Binding-site contacts:
Ligand atom C6 contacts residue TRP25 of chain 1.A at 3.7 Å (hydrophobic).
Ligand atom O4 contacts residue ASN21 of chain 1.A at 3.1 Å (h-bond).
Ligand atom C4' contacts residue MET53 of chain 1.A at 3.6 Å (hydrophobic).
Ligand atom C2' contacts residue GLY54 of chain 1.A at 3.9 Å.
Ligand atom C2 contacts residue TRP25 of chain 1.A at 3.4 Å (hydrophobic).
Ligand atom O2 contacts residue PHE7 of chain 1.A at 3.4 Å.
Ligand atom C1' contacts residue MET53 of chain 1.A at 3.6 Å (hydrophobic).
Ligand atom O2 contacts residue TRP25 of chain 1.A at 3.8 Å.
Ligand atom O5' contacts residue MET53 of chain 1.A at 3.4 Å (h-bond).
Ligand atom C6 contacts residue 1PE1 of chain 1.D at 3.6 Å.
Ligand atom O4' contacts residue MET53 of chain 1.A at 3.2 Å (h-bond).
Ligand atom C4 contacts residue TRP25 of chain 1.A at 3.4 Å (hydrophobic).
Ligand atom O2 contacts residue GLY54 of chain 1.A at 4.1 Å.
Ligand atom C7 contacts residue TRP25 of chain 1.A at 3.8 Å (hydrophobic).
Ligand atom C2' contacts residue TRP25 of chain 1.A at 3.5 Å (hydrophobic).
Ligand atom C1' contacts residue TRP25 of chain 1.A at 3.9 Å (hydrophobic).
Ligand atom OP1 contacts residue LYS55 of chain 1.A at 4.1 Å.
Ligand atom O2 contacts residue ALA45 of chain 1.A at 3.6 Å.
Ligand atom N1 contacts residue 1PE1 of chain 1.D at 3.3 Å (h-bond).
Ligand atom C5 contacts residue 1PE1 of chain 1.D at 4.1 Å.
Ligand atom C4 contacts residue ASN21 of chain 1.A at 4.0 Å.
Ligand atom C5' contacts residue MET53 of chain 1.A at 3.5 Å (hydrophobic).
Ligand atom C2' contacts residue MET53 of chain 1.A at 4.0 Å (hydrophobic).
Ligand atom C4 contacts residue 1PE1 of chain 1.D at 3.9 Å.
Ligand atom C5' contacts residue GLY54 of chain 1.A at 3.7 Å.
Ligand atom N3 contacts residue TRP25 of chain 1.A at 3.4 Å.
Ligand atom O4 contacts residue TRP25 of chain 1.A at 3.3 Å.
Ligand atom C5 contacts residue TRP25 of chain 1.A at 3.6 Å (hydrophobic).
Ligand atom C1' contacts residue 1PE1 of chain 1.D at 3.3 Å.
Ligand atom O3' contacts residue GLY54 of chain 1.A at 3.6 Å.
Ligand atom C4' contacts residue GLY54 of chain 1.A at 4.0 Å.
Ligand atom C2' contacts residue PHE7 of chain 1.A at 4.1 Å (hydrophobic).
Ligand atom N1 contacts residue TRP25 of chain 1.A at 3.5 Å.
Ligand atom O2 contacts residue 1PE1 of chain 1.D at 3.6 Å.
Ligand atom O3' contacts residue MET53 of chain 1.A at 3.5 Å (h-bond).
Ligand atom C2 contacts residue 1PE1 of chain 1.D at 3.5 Å.
Ligand atom C1' contacts residue GLY54 of chain 1.A at 3.9 Å.
Ligand atom N3 contacts residue 1PE1 of chain 1.D at 3.6 Å.
Ligand atom C3' contacts residue MET53 of chain 1.A at 4.2 Å (hydrophobic).
Ligand atom O4' contacts residue 1PE1 of chain 1.D at 3.2 Å (h-bond).

This protein binds this small molecule.
Small molecule (SMILES): Cc1cn([C@H]2C[C@H](OP(=O)(O)O)[C@@H](CO[P](=O)(O)O[C@H]3C[C@H](n4cc(C)c(=O)[nH]c4=O)O[C@@H]3COP(=O)=O)O2)c(=O)[nH]c1=O

Sequence of chain 1.A:
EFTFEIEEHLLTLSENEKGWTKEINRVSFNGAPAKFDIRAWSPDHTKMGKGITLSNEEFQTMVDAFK